Binding-site contacts:
Ligand atom OE1 contacts residue SER70 of chain 1.A at 2.8 Å (h-bond).
Ligand atom CD1 contacts residue LEU23 of chain 1.A at 3.7 Å (hydrophobic).
Ligand atom C contacts residue SER69 of chain 1.A at 3.7 Å.
Ligand atom CB contacts residue SER70 of chain 1.A at 3.6 Å.
Ligand atom OG1 contacts residue SER69 of chain 1.A at 3.4 Å (h-bond).
Ligand atom NH1 contacts residue ILE67 of chain 1.A at 3.0 Å (h-bond).
Ligand atom CA contacts residue VAL27 of chain 1.A at 3.4 Å (hydrophobic).
Ligand atom CD contacts residue PRO64 of chain 1.A at 3.6 Å (hydrophobic).
Ligand atom CG2 contacts residue LEU77 of chain 1.A at 3.6 Å (hydrophobic).
Ligand atom N contacts residue VAL25 of chain 1.A at 2.8 Å (h-bond).
Ligand atom OXT contacts residue SER73 of chain 1.A at 3.7 Å.
Ligand atom OE2 contacts residue SER72 of chain 1.A at 3.3 Å.
Ligand atom CG1 contacts residue SER69 of chain 1.A at 3.6 Å.
Ligand atom O contacts residue LYS26 of chain 1.A at 3.4 Å.
Ligand atom N contacts residue LEU71 of chain 1.A at 3.1 Å (h-bond).
Ligand atom CA contacts residue VAL25 of chain 1.A at 3.7 Å (hydrophobic).
Ligand atom CD contacts residue SER70 of chain 1.A at 3.7 Å.
Ligand atom CB contacts residue LEU71 of chain 1.A at 3.5 Å (hydrophobic).
Ligand atom CD1 contacts residue THR68 of chain 1.A at 3.3 Å.
Ligand atom CD1 contacts residue SER69 of chain 1.A at 3.1 Å.
Ligand atom N contacts residue VAL27 of chain 1.A at 3.0 Å (h-bond).
Ligand atom CG2 contacts residue VAL25 of chain 1.A at 3.7 Å (hydrophobic).
Ligand atom NH1 contacts residue PRO64 of chain 1.A at 2.7 Å (h-bond).
Ligand atom CA contacts residue VAL25 of chain 1.A at 3.6 Å (hydrophobic).
Ligand atom CD1 contacts residue ILE67 of chain 1.A at 3.6 Å (hydrophobic).
Ligand atom N contacts residue SER69 of chain 1.A at 2.9 Å (h-bond).
Ligand atom CG2 contacts residue VAL25 of chain 1.A at 3.7 Å (hydrophobic).
Ligand atom O contacts residue SER70 of chain 1.A at 3.2 Å.
Ligand atom OXT contacts residue SER72 of chain 1.A at 3.5 Å.
Ligand atom O contacts residue LEU71 of chain 1.A at 2.9 Å (h-bond).
Ligand atom O contacts residue VAL27 of chain 1.A at 2.8 Å (h-bond).
Ligand atom O contacts residue VAL25 of chain 1.A at 3.8 Å.
Ligand atom NH1 contacts residue LEU65 of chain 1.A at 3.5 Å (h-bond).
Ligand atom OG1 contacts residue SER70 of chain 1.A at 3.5 Å.
Ligand atom CA contacts residue SER69 of chain 1.A at 3.6 Å.
Ligand atom C contacts residue VAL27 of chain 1.A at 3.7 Å (hydrophobic).
Ligand atom O contacts residue SER69 of chain 1.A at 3.3 Å (h-bond).
Ligand atom CG2 contacts residue VAL27 of chain 1.A at 3.6 Å (hydrophobic).
Ligand atom C contacts residue VAL25 of chain 1.A at 3.6 Å (hydrophobic).
Ligand atom CB contacts residue LEU28 of chain 1.A at 3.6 Å (hydrophobic).

A small-molecule ligand and the protein it binds are described below.
Small molecule (SMILES): CC[C@H](C)[C@H](NC(=O)[C@@H]1CCCN1C(=O)[C@@H](NC(=O)[C@@H](NC(=O)[C@H](CCCN=C(N)N)NC(=O)[C@H](C)N)[C@@H](C)O)[C@@H](C)CC)C(=O)N[C@H](C(=O)N[C@@H](CCCN=C(N)N)C(=O)N[C@@H](CCC(=O)O)C(=O)O)[C@@H](C)O

Sequence of chain 1.A:
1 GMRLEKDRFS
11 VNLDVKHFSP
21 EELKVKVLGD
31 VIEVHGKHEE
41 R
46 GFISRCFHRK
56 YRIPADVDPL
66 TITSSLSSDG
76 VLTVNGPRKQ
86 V